A protein and the small-molecule ligand that binds it are described below.
Small molecule (SMILES): CC(=O)N[C@@H]1[C@@H](O)[C@H](O)[C@@H](CO)O[C@H]1O

Binding-site contacts:
Ligand atom C8 contacts residue GLU123 of chain 1.B at 3.9 Å.
Ligand atom C3 contacts residue ASN126 of chain 1.B at 3.8 Å.
Ligand atom C7 contacts residue ASN126 of chain 1.B at 3.1 Å.
Ligand atom C4 contacts residue ASN126 of chain 1.B at 4.2 Å.
Ligand atom C8 contacts residue ASN126 of chain 1.B at 4.3 Å.
Ligand atom N2 contacts residue ASN126 of chain 1.B at 2.9 Å (h-bond).
Ligand atom O7 contacts residue ASN126 of chain 1.B at 3.0 Å (h-bond).
Ligand atom C5 contacts residue ASN126 of chain 1.B at 3.7 Å.
Ligand atom C1 contacts residue ASN126 of chain 1.B at 1.4 Å.
Ligand atom O5 contacts residue ASN126 of chain 1.B at 2.4 Å (h-bond).
Ligand atom O7 contacts residue TYR127 of chain 1.B at 4.1 Å.
Ligand atom C2 contacts residue ASN126 of chain 1.B at 2.5 Å.

Sequence of chain 1.B:
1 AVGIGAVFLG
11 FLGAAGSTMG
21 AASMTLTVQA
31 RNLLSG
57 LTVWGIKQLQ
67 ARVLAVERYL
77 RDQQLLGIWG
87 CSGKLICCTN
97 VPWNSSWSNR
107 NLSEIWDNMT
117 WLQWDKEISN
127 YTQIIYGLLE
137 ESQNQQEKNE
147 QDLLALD